A protein and the small-molecule ligand that binds it are described below.
Small molecule (SMILES): CC(=O)N[C@@H]1[C@@H](O[C@@H]2O[C@H](CO)[C@H](O)[C@H](O[C@]3(C(=O)O)C[C@H](O)[C@@H](NC(C)=O)[C@H]([C@H](O)[C@H](O)CO)O3)[C@H]2O)[C@H](O)[C@@H](CO[C@]2(C(=O)O)C[C@H](O)[C@@H](NC(C)=O)[C@H]([C@H](O)[C@H](O)CO)O2)O[C@H]1O

Sequence of chain 7.B:
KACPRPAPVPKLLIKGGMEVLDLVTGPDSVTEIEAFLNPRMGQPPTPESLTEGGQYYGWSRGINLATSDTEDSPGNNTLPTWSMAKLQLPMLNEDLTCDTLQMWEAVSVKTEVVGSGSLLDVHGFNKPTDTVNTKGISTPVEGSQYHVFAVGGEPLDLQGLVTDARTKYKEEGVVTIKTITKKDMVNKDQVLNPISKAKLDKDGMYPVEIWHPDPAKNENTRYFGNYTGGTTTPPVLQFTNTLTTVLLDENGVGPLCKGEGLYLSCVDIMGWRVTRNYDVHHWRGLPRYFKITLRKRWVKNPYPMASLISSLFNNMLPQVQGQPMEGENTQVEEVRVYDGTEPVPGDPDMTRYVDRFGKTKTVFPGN

Sequence of chain 7.A:
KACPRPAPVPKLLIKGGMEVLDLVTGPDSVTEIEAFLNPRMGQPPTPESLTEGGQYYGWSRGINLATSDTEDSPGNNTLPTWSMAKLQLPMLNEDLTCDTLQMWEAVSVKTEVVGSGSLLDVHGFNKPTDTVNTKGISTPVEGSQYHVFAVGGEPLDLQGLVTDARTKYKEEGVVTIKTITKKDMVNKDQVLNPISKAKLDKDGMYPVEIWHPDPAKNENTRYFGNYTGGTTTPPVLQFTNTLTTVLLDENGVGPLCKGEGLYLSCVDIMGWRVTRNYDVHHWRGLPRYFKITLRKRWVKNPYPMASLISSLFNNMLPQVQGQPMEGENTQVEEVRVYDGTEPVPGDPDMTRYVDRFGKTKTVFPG

Binding-site contacts:
Ligand atom O4 contacts residue ILE79 of chain 7.A at 4.0 Å.
Ligand atom C1 contacts residue SER89 of chain 7.A at 3.5 Å.
Ligand atom O1A contacts residue TYR72 of chain 7.A at 3.5 Å.
Ligand atom C4 contacts residue HIS298 of chain 7.A at 3.2 Å.
Ligand atom O1A contacts residue GLY78 of chain 7.A at 3.2 Å (h-bond).
Ligand atom C3 contacts residue GLY78 of chain 7.A at 3.6 Å.
Ligand atom O1B contacts residue SER89 of chain 7.A at 3.1 Å (h-bond).
Ligand atom O1A contacts residue HIS298 of chain 7.A at 3.9 Å.
Ligand atom O1B contacts residue ARG77 of chain 7.A at 2.9 Å (salt-bridge).
Ligand atom O4 contacts residue HIS298 of chain 7.A at 2.7 Å (h-bond).
Ligand atom C5 contacts residue ASN93 of chain 7.A at 3.6 Å.
Ligand atom O1B contacts residue TYR72 of chain 7.A at 4.1 Å.
Ligand atom C2 contacts residue GLY78 of chain 7.A at 3.9 Å.
Ligand atom O4 contacts residue GLY78 of chain 7.A at 3.1 Å.
Ligand atom C5 contacts residue TYR72 of chain 7.A at 3.9 Å (hydrophobic).
Ligand atom C4 contacts residue TYR72 of chain 7.A at 3.8 Å (hydrophobic).
Ligand atom C6 contacts residue ASN93 of chain 7.A at 3.0 Å.
Ligand atom N5 contacts residue TYR72 of chain 7.A at 3.4 Å (h-bond).
Ligand atom C11 contacts residue ASP85 of chain 7.B at 4.0 Å.
Ligand atom O8 contacts residue ARG77 of chain 7.A at 3.2 Å (salt-bridge).
Ligand atom O4 contacts residue VAL296 of chain 7.A at 3.9 Å.
Ligand atom O1A contacts residue ARG77 of chain 7.A at 3.2 Å (salt-bridge).
Ligand atom C3 contacts residue VAL296 of chain 7.A at 3.7 Å (hydrophobic).
Ligand atom C3 contacts residue GLY78 of chain 7.A at 4.0 Å.
Ligand atom C4 contacts residue GLY78 of chain 7.A at 3.4 Å.
Ligand atom O10 contacts residue THR291 of chain 7.A at 4.3 Å.
Ligand atom O4 contacts residue ASN80 of chain 7.A at 4.3 Å.
Ligand atom O1A contacts residue LYS186 of chain 7.A at 2.8 Å (salt-bridge).
Ligand atom C4 contacts residue ASN93 of chain 7.A at 4.2 Å.
Ligand atom C1 contacts residue GLY78 of chain 7.A at 3.7 Å.
Ligand atom O4 contacts residue THR291 of chain 7.A at 3.5 Å.
Ligand atom O8 contacts residue TYR72 of chain 7.A at 4.3 Å.
Ligand atom C6 contacts residue TYR72 of chain 7.A at 4.0 Å (hydrophobic).
Ligand atom C1 contacts residue ARG77 of chain 7.A at 3.6 Å.
Ligand atom C3 contacts residue HIS298 of chain 7.A at 3.6 Å.
Ligand atom C1 contacts residue TYR72 of chain 7.A at 4.1 Å (hydrophobic).
Ligand atom O6 contacts residue ASN93 of chain 7.A at 3.0 Å (h-bond).
Ligand atom O1A contacts residue SER89 of chain 7.A at 3.1 Å (h-bond).
Ligand atom C1 contacts residue LYS186 of chain 7.A at 3.9 Å.
Ligand atom O3 contacts residue GLY78 of chain 7.A at 3.3 Å.